Sequence of chain 1.A:
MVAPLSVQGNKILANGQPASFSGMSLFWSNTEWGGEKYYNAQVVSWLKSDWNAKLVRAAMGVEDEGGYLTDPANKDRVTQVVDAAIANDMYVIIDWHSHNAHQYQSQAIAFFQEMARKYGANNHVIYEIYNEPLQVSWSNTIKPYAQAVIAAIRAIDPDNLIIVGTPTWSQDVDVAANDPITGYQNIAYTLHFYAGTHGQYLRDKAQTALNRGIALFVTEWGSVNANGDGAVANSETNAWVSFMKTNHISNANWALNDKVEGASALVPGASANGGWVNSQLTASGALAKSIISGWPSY

This protein binds this small molecule.
Small molecule (SMILES): OCC1[C@@H](O)[C@H](O)C(O)[C@@H](O)[C@@H]1O

Binding-site contacts:
Ligand atom C3 contacts residue TRP254 of chain 1.A at 3.5 Å (hydrophobic).
Ligand atom O6 contacts residue TYR194 of chain 1.A at 3.7 Å.
Ligand atom O2 contacts residue HIS97 of chain 1.A at 3.0 Å.
Ligand atom C1 contacts residue TYR194 of chain 1.A at 3.0 Å (hydrophobic).
Ligand atom O2 contacts residue GLU220 of chain 1.A at 2.6 Å (salt-bridge).
Ligand atom O6 contacts residue GLY228 of chain 1.A at 3.2 Å (h-bond).
Ligand atom O4 contacts residue TRP254 of chain 1.A at 3.0 Å (h-bond).
Ligand atom C3 contacts residue RBH1 of chain 1.B at 3.5 Å.
Ligand atom C6 contacts residue ALA226 of chain 1.A at 3.3 Å (hydrophobic).
Ligand atom C4 contacts residue TRP254 of chain 1.A at 3.7 Å (hydrophobic).
Ligand atom C4 contacts residue RBH1 of chain 1.B at 2.4 Å.
Ligand atom C3 contacts residue GLU220 of chain 1.A at 3.0 Å.
Ligand atom O5 contacts residue ALA226 of chain 1.A at 3.2 Å (h-bond).
Ligand atom O3 contacts residue HIS97 of chain 1.A at 2.9 Å (h-bond).
Ligand atom C7 contacts residue TYR194 of chain 1.A at 3.3 Å (hydrophobic).
Ligand atom O3 contacts residue TRP254 of chain 1.A at 3.7 Å.
Ligand atom O4 contacts residue RBH1 of chain 1.B at 1.4 Å.
Ligand atom C7 contacts residue ALA226 of chain 1.A at 3.9 Å (hydrophobic).
Ligand atom C4 contacts residue GLU220 of chain 1.A at 3.5 Å.
Ligand atom O5 contacts residue GLU132 of chain 1.A at 3.9 Å.
Ligand atom C6 contacts residue GLY228 of chain 1.A at 3.5 Å.
Ligand atom C2 contacts residue GLU132 of chain 1.A at 3.8 Å.
Ligand atom C3 contacts residue HIS97 of chain 1.A at 3.6 Å.
Ligand atom C5 contacts residue RBH1 of chain 1.B at 3.4 Å.
Ligand atom O2 contacts residue ASN131 of chain 1.A at 2.8 Å (h-bond).
Ligand atom C6 contacts residue RBH1 of chain 1.B at 3.4 Å.
Ligand atom C1 contacts residue GLU132 of chain 1.A at 3.4 Å.
Ligand atom C2 contacts residue GLU220 of chain 1.A at 2.5 Å.
Ligand atom C5 contacts residue TRP254 of chain 1.A at 3.5 Å (hydrophobic).
Ligand atom C7 contacts residue GLU220 of chain 1.A at 2.3 Å.
Ligand atom O3 contacts residue TRP28 of chain 1.A at 3.0 Å (h-bond).
Ligand atom C1 contacts residue GLU220 of chain 1.A at 1.4 Å.
Ligand atom C6 contacts residue ASN227 of chain 1.A at 3.8 Å.
Ligand atom C5 contacts residue GLU220 of chain 1.A at 2.9 Å.
Ligand atom O3 contacts residue RBH1 of chain 1.B at 3.2 Å (h-bond).
Ligand atom C6 contacts residue TRP254 of chain 1.A at 3.8 Å (hydrophobic).
Ligand atom O6 contacts residue ALA226 of chain 1.A at 2.9 Å (h-bond).
Ligand atom O4 contacts residue TRP28 of chain 1.A at 3.7 Å.
Ligand atom O5 contacts residue GLU220 of chain 1.A at 3.6 Å.
Ligand atom O2 contacts residue GLU132 of chain 1.A at 3.9 Å.